Binding-site contacts:
Ligand atom N9 contacts residue ARG34 of chain 2.B at 3.6 Å.
Ligand atom C5' contacts residue ASP35 of chain 2.B at 3.1 Å.
Ligand atom C6 contacts residue ASN89 of chain 2.B at 3.8 Å.
Ligand atom N3 contacts residue TYR52 of chain 2.B at 3.1 Å (h-bond).
Ligand atom C2 contacts residue GLU57 of chain 2.B at 3.5 Å.
Ligand atom OP2 contacts residue ARG38 of chain 2.B at 2.6 Å (salt-bridge).
Ligand atom C6 contacts residue ARG92 of chain 2.B at 3.7 Å.
Ligand atom C2 contacts residue TYR52 of chain 2.B at 3.5 Å (hydrophobic).
Ligand atom C7 contacts residue VAL131 of chain 2.B at 3.5 Å (hydrophobic).
Ligand atom OP1 contacts residue THR86 of chain 2.B at 2.9 Å (h-bond).
Ligand atom O5' contacts residue THR86 of chain 2.B at 3.7 Å.
Ligand atom C3' contacts residue ARG38 of chain 2.B at 3.4 Å.
Ligand atom C5' contacts residue ARG38 of chain 2.B at 3.8 Å.
Ligand atom C6 contacts residue GLU57 of chain 2.B at 3.7 Å.
Ligand atom C6 contacts residue VAL131 of chain 2.B at 3.4 Å (hydrophobic).
Ligand atom C5 contacts residue ARG34 of chain 2.B at 3.7 Å.
Ligand atom P contacts residue THR86 of chain 2.B at 3.6 Å.
Ligand atom C5 contacts residue VAL131 of chain 2.B at 3.3 Å (hydrophobic).
Ligand atom O5' contacts residue ASP35 of chain 2.B at 2.4 Å (salt-bridge).
Ligand atom C1' contacts residue MSE139 of chain 2.B at 3.5 Å.
Ligand atom O4' contacts residue MSE139 of chain 2.B at 3.6 Å.
Ligand atom N2 contacts residue TYR52 of chain 2.B at 3.1 Å (h-bond).
Ligand atom C5 contacts residue ASN89 of chain 2.B at 3.3 Å.
Ligand atom N4 contacts residue ARG92 of chain 2.B at 3.7 Å.
Ligand atom N3 contacts residue GLU57 of chain 2.B at 3.7 Å.
Ligand atom OP2 contacts residue ARG34 of chain 2.B at 3.6 Å.
Ligand atom C2' contacts residue ARG38 of chain 2.B at 3.2 Å.
Ligand atom O2 contacts residue MSE139 of chain 2.B at 3.7 Å.
Ligand atom O3' contacts residue THR86 of chain 2.B at 3.1 Å.
Ligand atom O6 contacts residue THR61 of chain 2.B at 2.5 Å (h-bond).
Ligand atom C6 contacts residue THR61 of chain 2.B at 3.4 Å.
Ligand atom O3' contacts residue MSE139 of chain 2.B at 3.8 Å.
Ligand atom O6 contacts residue ARG92 of chain 2.B at 3.0 Å (salt-bridge).
Ligand atom N7 contacts residue ARG34 of chain 2.B at 2.9 Å (salt-bridge).
Ligand atom N7 contacts residue ARG92 of chain 2.B at 3.6 Å.
Ligand atom N1 contacts residue GLU57 of chain 2.B at 3.5 Å.
Ligand atom N9 contacts residue GLU57 of chain 2.B at 3.8 Å.
Ligand atom O4' contacts residue TYR52 of chain 2.B at 3.6 Å.
Ligand atom C8 contacts residue ARG34 of chain 2.B at 2.8 Å.
Ligand atom OP1 contacts residue ASP85 of chain 2.B at 3.1 Å.

Sequence of chain 2.B:
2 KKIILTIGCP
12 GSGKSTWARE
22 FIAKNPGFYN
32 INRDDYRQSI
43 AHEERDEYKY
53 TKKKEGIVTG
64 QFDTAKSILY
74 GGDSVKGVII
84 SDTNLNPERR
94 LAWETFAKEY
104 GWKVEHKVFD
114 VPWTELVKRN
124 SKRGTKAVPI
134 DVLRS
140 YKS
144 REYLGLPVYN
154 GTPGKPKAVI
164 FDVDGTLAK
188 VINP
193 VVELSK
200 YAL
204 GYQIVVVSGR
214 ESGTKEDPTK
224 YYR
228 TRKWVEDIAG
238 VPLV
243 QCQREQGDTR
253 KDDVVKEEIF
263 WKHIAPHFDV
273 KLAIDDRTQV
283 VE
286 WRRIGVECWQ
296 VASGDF

A protein and the small-molecule ligand that binds it are described below.
Small molecule (SMILES): Cc1cn([C@H]2C[C@H](O[P](=O)(O)OC[C@H]3O[C@@H](n4cnc5c(=O)nc(N)[nH]c54)C[C@@H]3O[P](=O)(O)OC[C@H]3O[C@@H](n4ccc(N)nc4=O)C[C@@H]3O)[C@@H](CO)O2)c(=O)[nH]c1=O